The protein below binds the small molecule below.
Small molecule (SMILES): CC(=O)N[C@H]1[C@H](O[C@H]2[C@H](O)[C@@H](NC(C)=O)CO[C@@H]2CO)O[C@H](CO)[C@@H](O)[C@@H]1O

Sequence of chain 1.A:
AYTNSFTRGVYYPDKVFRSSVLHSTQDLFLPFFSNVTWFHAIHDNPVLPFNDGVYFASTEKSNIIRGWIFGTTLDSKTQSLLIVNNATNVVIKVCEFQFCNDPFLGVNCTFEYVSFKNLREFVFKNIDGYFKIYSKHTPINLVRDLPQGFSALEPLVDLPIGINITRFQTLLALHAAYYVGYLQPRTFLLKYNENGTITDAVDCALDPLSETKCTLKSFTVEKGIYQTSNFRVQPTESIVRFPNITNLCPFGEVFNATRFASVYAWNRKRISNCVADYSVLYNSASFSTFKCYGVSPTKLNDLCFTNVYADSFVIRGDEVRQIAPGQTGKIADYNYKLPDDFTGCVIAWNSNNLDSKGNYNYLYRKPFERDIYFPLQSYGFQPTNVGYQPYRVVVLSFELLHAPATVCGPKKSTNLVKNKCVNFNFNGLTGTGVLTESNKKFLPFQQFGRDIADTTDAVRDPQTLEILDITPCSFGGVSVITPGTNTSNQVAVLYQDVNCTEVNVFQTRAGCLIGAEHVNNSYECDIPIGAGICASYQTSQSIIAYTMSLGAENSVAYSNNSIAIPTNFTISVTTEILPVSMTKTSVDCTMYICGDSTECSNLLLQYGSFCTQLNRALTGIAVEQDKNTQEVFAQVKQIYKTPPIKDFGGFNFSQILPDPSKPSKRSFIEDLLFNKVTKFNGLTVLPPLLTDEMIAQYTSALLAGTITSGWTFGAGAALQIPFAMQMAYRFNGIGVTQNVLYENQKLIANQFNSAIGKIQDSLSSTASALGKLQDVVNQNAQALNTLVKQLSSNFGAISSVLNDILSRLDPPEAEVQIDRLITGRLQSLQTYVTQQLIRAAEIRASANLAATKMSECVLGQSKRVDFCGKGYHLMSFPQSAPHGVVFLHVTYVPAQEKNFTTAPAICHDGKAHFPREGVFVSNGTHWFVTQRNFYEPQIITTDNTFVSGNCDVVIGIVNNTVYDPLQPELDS

Sequence of chain 1.C:
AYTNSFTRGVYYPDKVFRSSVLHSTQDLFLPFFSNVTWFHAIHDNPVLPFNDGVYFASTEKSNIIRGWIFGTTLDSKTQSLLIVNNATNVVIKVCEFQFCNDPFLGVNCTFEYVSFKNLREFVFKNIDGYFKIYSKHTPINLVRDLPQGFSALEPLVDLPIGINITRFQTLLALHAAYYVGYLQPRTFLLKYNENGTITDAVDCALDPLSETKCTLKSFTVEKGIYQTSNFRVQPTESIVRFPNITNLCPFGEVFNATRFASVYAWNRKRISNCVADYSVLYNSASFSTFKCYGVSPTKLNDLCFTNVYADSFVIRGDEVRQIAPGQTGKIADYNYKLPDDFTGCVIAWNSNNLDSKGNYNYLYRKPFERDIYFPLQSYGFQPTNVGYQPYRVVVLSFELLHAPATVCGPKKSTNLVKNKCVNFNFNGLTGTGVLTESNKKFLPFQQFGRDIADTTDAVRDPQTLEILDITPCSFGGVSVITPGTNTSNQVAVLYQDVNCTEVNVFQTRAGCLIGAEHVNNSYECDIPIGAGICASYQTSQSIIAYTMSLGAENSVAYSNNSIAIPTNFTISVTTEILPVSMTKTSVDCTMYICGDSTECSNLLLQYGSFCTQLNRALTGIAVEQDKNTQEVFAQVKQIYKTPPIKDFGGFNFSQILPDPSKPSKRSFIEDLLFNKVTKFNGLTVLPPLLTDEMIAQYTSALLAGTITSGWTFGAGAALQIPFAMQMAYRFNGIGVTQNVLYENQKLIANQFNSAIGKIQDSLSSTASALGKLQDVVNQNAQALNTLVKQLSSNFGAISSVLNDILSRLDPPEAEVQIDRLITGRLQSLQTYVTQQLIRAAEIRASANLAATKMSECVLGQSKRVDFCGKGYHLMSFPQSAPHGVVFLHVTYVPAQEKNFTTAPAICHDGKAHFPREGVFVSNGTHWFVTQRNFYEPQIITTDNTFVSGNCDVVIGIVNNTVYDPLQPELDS

Binding-site contacts:
Ligand atom O5 contacts residue THR236 of chain 1.A at 4.0 Å.
Ligand atom C1 contacts residue THR236 of chain 1.A at 4.4 Å.
Ligand atom O7 contacts residue GLU465 of chain 1.C at 4.5 Å.
Ligand atom C8 contacts residue GLU465 of chain 1.C at 4.2 Å.
Ligand atom C8 contacts residue LYS462 of chain 1.C at 4.5 Å.
Ligand atom C1 contacts residue ASN234 of chain 1.A at 3.3 Å.
Ligand atom O6 contacts residue THR236 of chain 1.A at 4.3 Å.
Ligand atom O5 contacts residue ASN234 of chain 1.A at 3.9 Å.
Ligand atom C2 contacts residue ASN234 of chain 1.A at 4.3 Å.